Sequence of chain 7.A:
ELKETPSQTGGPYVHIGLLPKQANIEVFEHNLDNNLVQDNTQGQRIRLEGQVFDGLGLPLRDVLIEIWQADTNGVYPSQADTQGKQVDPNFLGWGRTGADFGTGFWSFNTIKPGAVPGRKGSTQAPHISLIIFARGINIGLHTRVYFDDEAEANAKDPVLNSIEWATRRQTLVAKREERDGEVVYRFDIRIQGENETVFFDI

Binding-site contacts:
Ligand atom C4 contacts residue PRO19 of chain 7.A at 3.8 Å (hydrophobic).
Ligand atom O11 contacts residue TRP150 of chain 7.B at 3.5 Å.
Ligand atom C3 contacts residue TYR20 of chain 7.A at 3.6 Å (hydrophobic).
Ligand atom C2 contacts residue FE1 of chain 7.C at 2.8 Å.
Ligand atom C2 contacts residue TYR109 of chain 7.B at 3.8 Å (hydrophobic).
Ligand atom O10 contacts residue TYR148 of chain 7.B at 3.4 Å.
Ligand atom N9 contacts residue TYR148 of chain 7.B at 3.6 Å.
Ligand atom O7 contacts residue HIS163 of chain 7.B at 3.6 Å.
Ligand atom C6 contacts residue TRP150 of chain 7.B at 4.3 Å (hydrophobic).
Ligand atom C1 contacts residue TYR109 of chain 7.B at 4.1 Å (hydrophobic).
Ligand atom C5 contacts residue TYR148 of chain 7.B at 3.9 Å (hydrophobic).
Ligand atom C1 contacts residue HIS161 of chain 7.B at 4.0 Å.
Ligand atom C5 contacts residue TRP150 of chain 7.B at 3.6 Å (hydrophobic).
Ligand atom O8 contacts residue TYR109 of chain 7.B at 2.8 Å (h-bond).
Ligand atom N9 contacts residue TRP150 of chain 7.B at 4.0 Å.
Ligand atom C3 contacts residue PRO19 of chain 7.A at 3.6 Å (hydrophobic).
Ligand atom O8 contacts residue HIS161 of chain 7.B at 4.2 Å.
Ligand atom C3 contacts residue FE1 of chain 7.C at 4.1 Å.
Ligand atom O8 contacts residue FE1 of chain 7.C at 2.0 Å.
Ligand atom C6 contacts residue FE1 of chain 7.C at 4.1 Å.
Ligand atom C2 contacts residue TYR20 of chain 7.A at 4.2 Å (hydrophobic).
Ligand atom O7 contacts residue FE1 of chain 7.C at 2.1 Å.
Ligand atom O10 contacts residue PRO19 of chain 7.A at 3.1 Å.
Ligand atom C6 contacts residue SER158 of chain 7.B at 4.0 Å.
Ligand atom O8 contacts residue HIS163 of chain 7.B at 3.2 Å (h-bond).
Ligand atom C4 contacts residue TYR148 of chain 7.B at 3.6 Å (hydrophobic).
Ligand atom O8 contacts residue TYR20 of chain 7.A at 3.7 Å.
Ligand atom O7 contacts residue HIS161 of chain 7.B at 2.8 Å (h-bond).
Ligand atom O10 contacts residue TYR20 of chain 7.A at 3.1 Å (h-bond).
Ligand atom C1 contacts residue TYR148 of chain 7.B at 4.2 Å (hydrophobic).
Ligand atom C6 contacts residue ILE192 of chain 7.B at 4.2 Å (hydrophobic).
Ligand atom N9 contacts residue TYR20 of chain 7.A at 4.3 Å.
Ligand atom O7 contacts residue TYR109 of chain 7.B at 3.6 Å.
Ligand atom C6 contacts residue TYR148 of chain 7.B at 4.1 Å (hydrophobic).
Ligand atom C3 contacts residue TYR148 of chain 7.B at 3.8 Å (hydrophobic).
Ligand atom O11 contacts residue PRO19 of chain 7.A at 3.9 Å.
Ligand atom N9 contacts residue PRO19 of chain 7.A at 3.4 Å.
Ligand atom C1 contacts residue FE1 of chain 7.C at 2.8 Å.
Ligand atom C2 contacts residue TYR148 of chain 7.B at 4.2 Å (hydrophobic).
Ligand atom C2 contacts residue HIS163 of chain 7.B at 4.2 Å.

Sequence of chain 7.B:
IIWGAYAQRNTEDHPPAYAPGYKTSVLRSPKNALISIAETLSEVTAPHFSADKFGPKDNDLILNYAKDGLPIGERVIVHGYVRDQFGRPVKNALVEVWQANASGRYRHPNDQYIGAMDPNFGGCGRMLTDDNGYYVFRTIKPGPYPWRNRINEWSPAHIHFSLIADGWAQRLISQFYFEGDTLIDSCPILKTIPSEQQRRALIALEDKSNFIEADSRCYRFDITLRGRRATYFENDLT

A small-molecule ligand and the protein it binds are described below.
Small molecule (SMILES): O=[N+]([O-])c1ccc(O)c(O)c1